Binding-site contacts:
Ligand atom O5 contacts residue ALA116 of chain 1.G at 3.3 Å (h-bond).
Ligand atom C3 contacts residue LEU185 of chain 1.G at 4.5 Å (hydrophobic).
Ligand atom O6 contacts residue ARG184 of chain 1.G at 4.0 Å.
Ligand atom C4 contacts residue PHE188 of chain 1.G at 4.2 Å (hydrophobic).
Ligand atom C1 contacts residue THR181 of chain 1.G at 4.4 Å.
Ligand atom O5 contacts residue ARG184 of chain 1.G at 4.3 Å.
Ligand atom C2 contacts residue THR119 of chain 1.G at 3.6 Å.
Ligand atom C3 contacts residue ARG184 of chain 1.G at 4.1 Å.
Ligand atom O5 contacts residue ALA95 of chain 1.G at 4.0 Å.
Ligand atom C4 contacts residue ALA95 of chain 1.G at 3.5 Å (hydrophobic).
Ligand atom C2 contacts residue ARG184 of chain 1.G at 3.5 Å.
Ligand atom C1 contacts residue LEU185 of chain 1.G at 3.6 Å (hydrophobic).
Ligand atom C1 contacts residue SO41 of chain 1.GB at 4.5 Å.
Ligand atom C1 contacts residue ARG184 of chain 1.G at 3.8 Å.
Ligand atom O6 contacts residue LEU185 of chain 1.G at 3.4 Å.
Ligand atom O6 contacts residue PHE188 of chain 1.G at 3.7 Å.
Ligand atom C1 contacts residue THR119 of chain 1.G at 3.9 Å.
Ligand atom C4 contacts residue ASN112 of chain 1.G at 3.6 Å.
Ligand atom C3 contacts residue ALA116 of chain 1.G at 4.2 Å (hydrophobic).
Ligand atom C2 contacts residue ALA116 of chain 1.G at 4.2 Å (hydrophobic).
Ligand atom C4 contacts residue ALA116 of chain 1.G at 3.8 Å (hydrophobic).
Ligand atom O5 contacts residue THR119 of chain 1.G at 2.9 Å (h-bond).

Sequence of chain 1.G:
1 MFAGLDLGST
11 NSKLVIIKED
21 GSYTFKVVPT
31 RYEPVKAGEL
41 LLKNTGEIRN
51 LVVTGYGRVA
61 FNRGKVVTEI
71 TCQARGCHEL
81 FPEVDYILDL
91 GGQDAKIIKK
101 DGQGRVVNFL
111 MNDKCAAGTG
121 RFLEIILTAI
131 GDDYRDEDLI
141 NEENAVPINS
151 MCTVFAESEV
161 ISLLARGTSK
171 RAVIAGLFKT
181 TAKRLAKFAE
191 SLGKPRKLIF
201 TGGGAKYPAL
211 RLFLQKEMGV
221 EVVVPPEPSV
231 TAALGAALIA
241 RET

The small molecule below binds the protein below.
Small molecule (SMILES): C[C@@H](O)[C@@H](C)O